Binding-site contacts:
Ligand atom C4 contacts residue ASN15 of chain 2.A at 3.9 Å.
Ligand atom C1 contacts residue ASN15 of chain 2.A at 1.4 Å.
Ligand atom C2 contacts residue ASN15 of chain 2.A at 2.1 Å.
Ligand atom O7 contacts residue ASN15 of chain 2.A at 2.8 Å (h-bond).
Ligand atom C3 contacts residue ASN15 of chain 2.A at 3.5 Å.
Ligand atom C8 contacts residue ASN15 of chain 2.A at 4.1 Å.
Ligand atom C5 contacts residue ASN15 of chain 2.A at 3.7 Å.
Ligand atom O5 contacts residue ASN15 of chain 2.A at 2.4 Å (h-bond).
Ligand atom N2 contacts residue ASN15 of chain 2.A at 2.5 Å (h-bond).
Ligand atom C7 contacts residue ASN15 of chain 2.A at 2.8 Å.

Sequence of chain 2.A:
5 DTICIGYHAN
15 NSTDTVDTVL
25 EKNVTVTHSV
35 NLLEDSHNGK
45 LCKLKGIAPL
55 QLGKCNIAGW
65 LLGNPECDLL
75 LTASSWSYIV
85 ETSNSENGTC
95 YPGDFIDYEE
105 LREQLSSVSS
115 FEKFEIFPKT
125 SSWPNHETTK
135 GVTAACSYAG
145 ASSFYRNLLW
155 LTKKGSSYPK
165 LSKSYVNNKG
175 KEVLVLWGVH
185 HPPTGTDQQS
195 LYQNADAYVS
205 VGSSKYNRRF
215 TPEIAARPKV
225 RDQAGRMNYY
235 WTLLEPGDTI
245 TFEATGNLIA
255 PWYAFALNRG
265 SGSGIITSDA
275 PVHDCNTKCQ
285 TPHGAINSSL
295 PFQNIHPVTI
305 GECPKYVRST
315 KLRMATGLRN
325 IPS

The small molecule below binds the protein below.
Small molecule (SMILES): CC(=O)N[C@@H]1[C@@H](O)[C@H](O)[C@@H](CO)O[C@H]1O